Sequence of chain 1.A:
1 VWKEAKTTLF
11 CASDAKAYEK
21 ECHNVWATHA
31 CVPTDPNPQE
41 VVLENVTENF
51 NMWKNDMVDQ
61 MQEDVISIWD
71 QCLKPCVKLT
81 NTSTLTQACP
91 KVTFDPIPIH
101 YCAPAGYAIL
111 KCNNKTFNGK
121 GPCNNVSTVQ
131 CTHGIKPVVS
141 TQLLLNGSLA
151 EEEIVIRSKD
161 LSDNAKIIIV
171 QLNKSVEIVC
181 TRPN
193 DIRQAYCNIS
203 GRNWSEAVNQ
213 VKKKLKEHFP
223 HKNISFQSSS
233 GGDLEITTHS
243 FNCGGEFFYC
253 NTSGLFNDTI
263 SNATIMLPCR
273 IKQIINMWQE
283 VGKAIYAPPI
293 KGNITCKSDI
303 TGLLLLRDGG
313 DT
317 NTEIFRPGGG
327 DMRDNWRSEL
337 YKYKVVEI

This small molecule binds to this protein.
Small molecule (SMILES): CC(=O)N[C@@H]1[C@@H](O)[C@H](O)[C@@H](CO)O[C@H]1O

Binding-site contacts:
Ligand atom C6 contacts residue ILE154 of chain 1.A at 4.3 Å (hydrophobic).
Ligand atom O5 contacts residue ASN173 of chain 1.A at 2.4 Å (h-bond).
Ligand atom C1 contacts residue ASN173 of chain 1.A at 1.4 Å.
Ligand atom C3 contacts residue ASN173 of chain 1.A at 3.8 Å.
Ligand atom N2 contacts residue ASN173 of chain 1.A at 2.9 Å (h-bond).
Ligand atom O5 contacts residue GLU153 of chain 1.A at 3.3 Å.
Ligand atom C4 contacts residue ASN173 of chain 1.A at 4.2 Å.
Ligand atom C6 contacts residue GLU153 of chain 1.A at 4.0 Å.
Ligand atom O6 contacts residue GLU153 of chain 1.A at 3.6 Å.
Ligand atom C1 contacts residue GLU153 of chain 1.A at 4.0 Å.
Ligand atom O5 contacts residue GLU152 of chain 1.A at 3.9 Å.
Ligand atom C2 contacts residue ASN173 of chain 1.A at 2.4 Å.
Ligand atom C5 contacts residue GLU153 of chain 1.A at 4.5 Å.
Ligand atom C5 contacts residue ILE154 of chain 1.A at 4.3 Å (hydrophobic).
Ligand atom C1 contacts residue GLU152 of chain 1.A at 3.7 Å.
Ligand atom N2 contacts residue GLU152 of chain 1.A at 4.5 Å.
Ligand atom C1 contacts residue ILE154 of chain 1.A at 4.1 Å (hydrophobic).
Ligand atom O6 contacts residue GLN212 of chain 1.A at 4.4 Å.
Ligand atom C5 contacts residue ASN173 of chain 1.A at 3.6 Å.
Ligand atom O5 contacts residue ILE154 of chain 1.A at 3.5 Å (h-bond).
Ligand atom C8 contacts residue ASN173 of chain 1.A at 4.1 Å.
Ligand atom O7 contacts residue ASN173 of chain 1.A at 3.4 Å (h-bond).
Ligand atom C2 contacts residue GLU152 of chain 1.A at 3.9 Å.
Ligand atom C7 contacts residue ASN173 of chain 1.A at 3.3 Å.
Ligand atom O6 contacts residue ILE154 of chain 1.A at 3.2 Å (h-bond).
Ligand atom C7 contacts residue GLU152 of chain 1.A at 4.2 Å.
Ligand atom C8 contacts residue LYS174 of chain 1.A at 4.1 Å.
Ligand atom O7 contacts residue GLU152 of chain 1.A at 3.3 Å (salt-bridge).